Sequence of chain 1.D:
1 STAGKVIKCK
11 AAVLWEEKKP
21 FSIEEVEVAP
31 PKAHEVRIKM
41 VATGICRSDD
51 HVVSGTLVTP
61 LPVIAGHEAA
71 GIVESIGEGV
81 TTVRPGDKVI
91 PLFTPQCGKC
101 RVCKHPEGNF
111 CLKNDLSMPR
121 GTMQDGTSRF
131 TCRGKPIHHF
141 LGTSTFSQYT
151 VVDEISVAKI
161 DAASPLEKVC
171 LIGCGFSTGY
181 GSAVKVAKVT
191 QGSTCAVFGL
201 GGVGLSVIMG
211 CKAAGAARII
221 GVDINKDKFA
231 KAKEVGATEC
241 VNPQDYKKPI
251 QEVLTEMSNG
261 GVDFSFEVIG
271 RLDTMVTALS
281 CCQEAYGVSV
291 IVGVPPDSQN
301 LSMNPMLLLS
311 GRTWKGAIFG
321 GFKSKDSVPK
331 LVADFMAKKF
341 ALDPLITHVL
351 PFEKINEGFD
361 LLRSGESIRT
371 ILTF

The protein below binds the small molecule below.
Small molecule (SMILES): O=CNCc1ccccc1

Binding-site contacts:
Ligand atom C1 contacts residue NAI1 of chain 1.P at 3.6 Å.
Ligand atom O16 contacts residue CYS174 of chain 1.C at 3.4 Å (h-bond).
Ligand atom C14 contacts residue CYS174 of chain 1.C at 3.5 Å (hydrophobic).
Ligand atom N13 contacts residue HIS67 of chain 1.C at 4.2 Å.
Ligand atom C14 contacts residue SER48 of chain 1.C at 3.5 Å.
Ligand atom C1 contacts residue VAL294 of chain 1.C at 3.8 Å (hydrophobic).
Ligand atom C1 contacts residue ILE318 of chain 1.C at 3.3 Å (hydrophobic).
Ligand atom C14 contacts residue PHE93 of chain 1.C at 3.7 Å (hydrophobic).
Ligand atom O16 contacts residue HIS67 of chain 1.C at 3.0 Å (h-bond).
Ligand atom C6 contacts residue LEU116 of chain 1.C at 4.1 Å (hydrophobic).
Ligand atom N13 contacts residue ZN1 of chain 1.N at 4.2 Å.
Ligand atom O16 contacts residue SER48 of chain 1.C at 2.7 Å (h-bond).
Ligand atom C12 contacts residue LEU57 of chain 1.C at 4.3 Å (hydrophobic).
Ligand atom N13 contacts residue LEU141 of chain 1.C at 3.9 Å.
Ligand atom C1 contacts residue LEU116 of chain 1.C at 4.2 Å (hydrophobic).
Ligand atom O16 contacts residue CYS46 of chain 1.C at 3.5 Å (h-bond).
Ligand atom N13 contacts residue PHE93 of chain 1.C at 3.4 Å.
Ligand atom C2 contacts residue ILE318 of chain 1.C at 3.5 Å (hydrophobic).
Ligand atom C3 contacts residue LEU57 of chain 1.C at 4.2 Å (hydrophobic).
Ligand atom O16 contacts residue ZN1 of chain 1.N at 2.1 Å.
Ligand atom O16 contacts residue NAI1 of chain 1.P at 3.1 Å.
Ligand atom C2 contacts residue VAL294 of chain 1.C at 3.8 Å (hydrophobic).
Ligand atom C4 contacts residue LEU116 of chain 1.C at 4.0 Å (hydrophobic).
Ligand atom C12 contacts residue LEU141 of chain 1.C at 4.0 Å (hydrophobic).
Ligand atom C5 contacts residue LEU116 of chain 1.C at 3.9 Å (hydrophobic).
Ligand atom C6 contacts residue VAL294 of chain 1.C at 3.9 Å (hydrophobic).
Ligand atom C3 contacts residue VAL294 of chain 1.C at 3.9 Å (hydrophobic).
Ligand atom N13 contacts residue NAI1 of chain 1.P at 4.2 Å.
Ligand atom C5 contacts residue VAL294 of chain 1.C at 3.9 Å (hydrophobic).
Ligand atom C14 contacts residue NAI1 of chain 1.P at 3.5 Å.
Ligand atom N13 contacts residue SER48 of chain 1.C at 4.0 Å.
Ligand atom C2 contacts residue LEU116 of chain 1.C at 4.2 Å (hydrophobic).
Ligand atom C14 contacts residue ZN1 of chain 1.N at 2.9 Å.
Ligand atom C4 contacts residue LEU57 of chain 1.C at 3.9 Å (hydrophobic).
Ligand atom C6 contacts residue NAI1 of chain 1.P at 3.6 Å.
Ligand atom C12 contacts residue SER48 of chain 1.C at 3.6 Å.
Ligand atom C3 contacts residue LEU116 of chain 1.C at 4.1 Å (hydrophobic).
Ligand atom C14 contacts residue HIS67 of chain 1.C at 3.2 Å.
Ligand atom C4 contacts residue VAL294 of chain 1.C at 3.9 Å (hydrophobic).
Ligand atom C6 contacts residue ILE318 of chain 1.C at 4.3 Å (hydrophobic).

Sequence of chain 1.C:
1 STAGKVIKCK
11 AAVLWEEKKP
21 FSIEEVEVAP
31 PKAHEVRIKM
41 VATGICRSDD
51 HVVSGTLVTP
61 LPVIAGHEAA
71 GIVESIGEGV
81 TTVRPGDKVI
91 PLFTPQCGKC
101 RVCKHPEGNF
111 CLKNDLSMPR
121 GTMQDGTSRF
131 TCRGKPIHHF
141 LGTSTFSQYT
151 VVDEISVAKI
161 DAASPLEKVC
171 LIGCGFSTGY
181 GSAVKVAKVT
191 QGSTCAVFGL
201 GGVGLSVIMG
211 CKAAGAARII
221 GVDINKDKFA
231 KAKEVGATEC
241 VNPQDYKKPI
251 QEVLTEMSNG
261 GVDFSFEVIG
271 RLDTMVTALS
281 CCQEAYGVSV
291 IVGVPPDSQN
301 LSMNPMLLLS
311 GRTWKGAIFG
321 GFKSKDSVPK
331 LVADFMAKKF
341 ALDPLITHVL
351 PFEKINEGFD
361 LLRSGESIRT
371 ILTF